A protein and the small-molecule ligand that binds it are described below.
Small molecule (SMILES): Nc1ncnc2c1ncn2[C@@H]1O[C@H](CO[P](=O)(O)O[P](=O)(O)NP(=O)(O)O)[C@@H](O)[C@H]1O

Binding-site contacts:
Ligand atom O2' contacts residue THR23 of chain 1.A at 2.6 Å (h-bond).
Ligand atom C2 contacts residue TYR70 of chain 1.A at 3.5 Å (hydrophobic).
Ligand atom O4' contacts residue VAL395 of chain 1.A at 3.1 Å.
Ligand atom O3' contacts residue ASP366 of chain 1.A at 2.6 Å (salt-bridge).
Ligand atom O3' contacts residue THR23 of chain 1.A at 3.3 Å (h-bond).
Ligand atom O1G contacts residue MG1 of chain 1.D at 2.0 Å.
Ligand atom C8 contacts residue TYR70 of chain 1.A at 3.4 Å (hydrophobic).
Ligand atom C4 contacts residue TYR70 of chain 1.A at 3.3 Å (hydrophobic).
Ligand atom O2B contacts residue MG1 of chain 1.D at 2.0 Å.
Ligand atom PB contacts residue MG1 of chain 1.D at 3.2 Å.
Ligand atom N3 contacts residue TYR70 of chain 1.A at 3.5 Å.
Ligand atom O2B contacts residue LYS100 of chain 1.A at 3.5 Å.
Ligand atom N3B contacts residue GLY97 of chain 1.A at 3.0 Å (h-bond).
Ligand atom O2A contacts residue LYS100 of chain 1.A at 3.5 Å (salt-bridge).
Ligand atom C2' contacts residue TYR70 of chain 1.A at 3.2 Å (hydrophobic).
Ligand atom N3B contacts residue MG1 of chain 1.D at 3.5 Å.
Ligand atom O2G contacts residue THR96 of chain 1.A at 3.5 Å.
Ligand atom O2G contacts residue LYS100 of chain 1.A at 2.7 Å (salt-bridge).
Ligand atom C5' contacts residue ASP366 of chain 1.A at 3.4 Å.
Ligand atom C4' contacts residue VAL395 of chain 1.A at 3.3 Å (hydrophobic).
Ligand atom O1G contacts residue GLN209 of chain 1.A at 3.3 Å (h-bond).
Ligand atom O3' contacts residue ILE24 of chain 1.A at 3.0 Å (h-bond).
Ligand atom O1A contacts residue ARG394 of chain 1.A at 3.1 Å (salt-bridge).
Ligand atom PG contacts residue MG1 of chain 1.D at 3.2 Å.
Ligand atom O1B contacts residue SER98 of chain 1.A at 3.2 Å (h-bond).
Ligand atom O2A contacts residue THR101 of chain 1.A at 2.7 Å (h-bond).
Ligand atom O3G contacts residue ARG391 of chain 1.A at 2.8 Å (salt-bridge).
Ligand atom N6 contacts residue GLN77 of chain 1.A at 3.0 Å (h-bond).
Ligand atom O3A contacts residue GLY99 of chain 1.A at 3.2 Å (h-bond).
Ligand atom N7 contacts residue GLN77 of chain 1.A at 2.8 Å (h-bond).
Ligand atom C3' contacts residue ASP366 of chain 1.A at 3.3 Å.
Ligand atom O3G contacts residue ARG394 of chain 1.A at 2.9 Å (salt-bridge).
Ligand atom C4' contacts residue ASP366 of chain 1.A at 3.4 Å.
Ligand atom N3B contacts residue ARG394 of chain 1.A at 3.2 Å (salt-bridge).
Ligand atom O1B contacts residue GLY99 of chain 1.A at 3.3 Å (h-bond).
Ligand atom N9 contacts residue TYR70 of chain 1.A at 3.5 Å.
Ligand atom O2' contacts residue TYR70 of chain 1.A at 2.7 Å (h-bond).
Ligand atom N6 contacts residue LYS72 of chain 1.A at 2.8 Å (salt-bridge).
Ligand atom O1B contacts residue LYS100 of chain 1.A at 2.7 Å (salt-bridge).
Ligand atom O1G contacts residue GLY364 of chain 1.A at 3.3 Å.

Sequence of chain 1.A:
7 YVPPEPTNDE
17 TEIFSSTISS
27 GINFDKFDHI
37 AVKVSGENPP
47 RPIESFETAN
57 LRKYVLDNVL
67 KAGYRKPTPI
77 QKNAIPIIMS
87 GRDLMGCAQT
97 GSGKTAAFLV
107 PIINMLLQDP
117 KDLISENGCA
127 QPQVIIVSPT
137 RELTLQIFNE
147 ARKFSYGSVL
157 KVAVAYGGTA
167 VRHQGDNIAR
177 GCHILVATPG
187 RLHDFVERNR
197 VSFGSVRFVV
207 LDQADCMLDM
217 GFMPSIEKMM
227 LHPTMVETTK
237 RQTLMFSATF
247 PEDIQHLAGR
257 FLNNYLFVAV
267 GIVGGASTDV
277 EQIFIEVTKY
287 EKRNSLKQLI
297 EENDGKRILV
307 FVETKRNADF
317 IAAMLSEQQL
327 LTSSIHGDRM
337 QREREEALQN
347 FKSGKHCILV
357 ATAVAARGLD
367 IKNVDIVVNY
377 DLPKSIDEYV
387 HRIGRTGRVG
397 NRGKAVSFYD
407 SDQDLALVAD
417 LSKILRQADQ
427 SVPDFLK